Sequence of chain 1.A:
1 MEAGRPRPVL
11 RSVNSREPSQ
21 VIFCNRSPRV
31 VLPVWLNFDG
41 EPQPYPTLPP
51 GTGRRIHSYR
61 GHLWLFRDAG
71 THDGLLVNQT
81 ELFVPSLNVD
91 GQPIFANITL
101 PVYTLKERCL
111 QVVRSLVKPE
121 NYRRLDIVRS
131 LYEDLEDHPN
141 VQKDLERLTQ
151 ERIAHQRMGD

A protein and the small-molecule ligand that binds it are described below.
Small molecule (SMILES): CC1=C(c2ccc(CNC(=O)[C@@H]3C[C@@H](O)CN3C(=O)[C@@H](NC(=O)COCCOCCOCCNC(=O)C[C@@H]3N=C(c4ccc(Cl)cc4)c4c(sc(C)c4C)-n4c(C)nnc43)C(C)(C)C)cc2)SCN1

Binding-site contacts:
Ligand atom OD1 contacts residue TYR59 of chain 1.A at 2.8 Å (h-bond).
Ligand atom CAV contacts residue ILE56 of chain 1.A at 2.5 Å (hydrophobic).
Ligand atom CCN contacts residue PHE38 of chain 1.A at 2.6 Å (hydrophobic).
Ligand atom C contacts residue HIS57 of chain 1.A at 2.3 Å.
Ligand atom CBZ contacts residue ILE56 of chain 1.A at 2.6 Å (hydrophobic).
Ligand atom CCA contacts residue HIS57 of chain 1.A at 1.1 Å.
Ligand atom CCQ contacts residue PHE38 of chain 1.A at 2.6 Å (hydrophobic).
Ligand atom OAK contacts residue TYR59 of chain 1.A at 2.8 Å.
Ligand atom CBD contacts residue ASN14 of chain 1.A at 2.9 Å.
Ligand atom CBC contacts residue ALA36 of chain 1.I at 2.5 Å (hydrophobic).
Ligand atom CAQ contacts residue HIS57 of chain 1.A at 1.6 Å.
Ligand atom CAE contacts residue PHE38 of chain 1.A at 2.8 Å (hydrophobic).
Ligand atom CA contacts residue TYR59 of chain 1.A at 2.4 Å (hydrophobic).
Ligand atom N contacts residue TYR59 of chain 1.A at 2.9 Å.
Ligand atom OAH contacts residue ASN14 of chain 1.A at 2.2 Å (h-bond).
Ligand atom O contacts residue HIS57 of chain 1.A at 2.8 Å.
Ligand atom N contacts residue HIS62 of chain 1.A at 2.1 Å.
Ligand atom CG contacts residue HIS62 of chain 1.A at 0.8 Å.
Ligand atom CCF contacts residue TYR45 of chain 1.A at 2.6 Å (hydrophobic).
Ligand atom CAU contacts residue ILE56 of chain 1.A at 2.4 Å (hydrophobic).
Ligand atom CL1 contacts residue ARG16 of chain 1.A at 2.8 Å.
Ligand atom CAB contacts residue VAL32 of chain 1.I at 2.8 Å (hydrophobic).
Ligand atom OD1 contacts residue HIS62 of chain 1.A at 1.2 Å (h-bond).
Ligand atom CAQ contacts residue ALA36 of chain 1.I at 2.8 Å (hydrophobic).
Ligand atom CCH contacts residue TYR45 of chain 1.A at 2.7 Å (hydrophobic).
Ligand atom CBD contacts residue ARG16 of chain 1.A at 2.7 Å.
Ligand atom CCA contacts residue ALA36 of chain 1.I at 2.4 Å (hydrophobic).
Ligand atom CAE contacts residue TRP35 of chain 1.A at 2.1 Å (hydrophobic).
Ligand atom CBC contacts residue HIS57 of chain 1.A at 0.6 Å.
Ligand atom OAH contacts residue PHE38 of chain 1.A at 2.7 Å.
Ligand atom CBT contacts residue ASN14 of chain 1.A at 2.7 Å.
Ligand atom NBM contacts residue HIS57 of chain 1.A at 1.3 Å.
Ligand atom CAP contacts residue HIS57 of chain 1.A at 1.9 Å.
Ligand atom CAF contacts residue PHE38 of chain 1.A at 1.7 Å (hydrophobic).
Ligand atom SBR contacts residue ILE56 of chain 1.A at 2.8 Å.
Ligand atom CB contacts residue HIS62 of chain 1.A at 2.2 Å.
Ligand atom CAT contacts residue TYR45 of chain 1.A at 2.3 Å (hydrophobic).
Ligand atom CAU contacts residue HIS57 of chain 1.A at 2.5 Å.
Ligand atom CD2 contacts residue HIS62 of chain 1.A at 1.0 Å.
Ligand atom NBI contacts residue ILE56 of chain 1.A at 2.3 Å.

Sequence of chain 1.I:
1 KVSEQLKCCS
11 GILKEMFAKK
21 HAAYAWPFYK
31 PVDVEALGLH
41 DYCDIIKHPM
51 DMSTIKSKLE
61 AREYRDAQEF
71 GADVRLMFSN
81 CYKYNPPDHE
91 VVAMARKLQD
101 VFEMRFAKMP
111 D